This small molecule binds to this protein.
Small molecule (SMILES): Cc1cc(N)nc(C[C@H]2CNC[C@H]2NCCNCCc2cccc(F)c2)c1

Sequence of chain 1.A:
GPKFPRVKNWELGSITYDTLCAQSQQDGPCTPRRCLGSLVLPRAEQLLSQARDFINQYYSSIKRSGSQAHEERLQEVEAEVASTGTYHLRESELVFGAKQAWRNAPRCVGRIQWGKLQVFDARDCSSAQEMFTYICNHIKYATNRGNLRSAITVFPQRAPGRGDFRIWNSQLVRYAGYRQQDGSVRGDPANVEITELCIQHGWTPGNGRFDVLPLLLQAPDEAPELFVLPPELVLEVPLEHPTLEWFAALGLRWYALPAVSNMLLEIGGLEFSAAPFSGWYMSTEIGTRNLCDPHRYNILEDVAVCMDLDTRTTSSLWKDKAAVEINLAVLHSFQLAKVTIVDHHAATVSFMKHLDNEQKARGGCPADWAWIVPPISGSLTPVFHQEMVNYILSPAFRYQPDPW

Binding-site contacts:
Ligand atom C71 contacts residue HEM1 of chain 1.C at 3.7 Å.
Ligand atom N61 contacts residue TYR321 of chain 1.A at 3.6 Å.
Ligand atom C4 contacts residue TYR439 of chain 1.A at 3.6 Å (hydrophobic).
Ligand atom N61 contacts residue TRP320 of chain 1.A at 2.8 Å (h-bond).
Ligand atom C4' contacts residue GLU325 of chain 1.A at 4.0 Å.
Ligand atom C2 contacts residue HEM1 of chain 1.C at 3.9 Å.
Ligand atom C61 contacts residue HEM1 of chain 1.C at 3.7 Å.
Ligand atom C3 contacts residue TRP411 of chain 1.A at 3.5 Å (hydrophobic).
Ligand atom C5' contacts residue TYR321 of chain 1.A at 3.9 Å (hydrophobic).
Ligand atom C4 contacts residue HEM1 of chain 1.C at 3.5 Å.
Ligand atom N61 contacts residue GLU325 of chain 1.A at 2.8 Å (salt-bridge).
Ligand atom C61 contacts residue PRO298 of chain 1.A at 4.0 Å (hydrophobic).
Ligand atom N1 contacts residue HEM1 of chain 1.C at 3.0 Å (h-bond).
Ligand atom N61 contacts residue HEM1 of chain 1.C at 3.4 Å.
Ligand atom C81 contacts residue PHE317 of chain 1.A at 3.5 Å (hydrophobic).
Ligand atom C15 contacts residue GOL1 of chain 1.F at 3.9 Å.
Ligand atom C5' contacts residue GLU325 of chain 1.A at 3.2 Å.
Ligand atom C4 contacts residue TRP411 of chain 1.A at 3.7 Å (hydrophobic).
Ligand atom C61 contacts residue TRP320 of chain 1.A at 3.8 Å (hydrophobic).
Ligand atom C31 contacts residue VAL300 of chain 1.A at 3.8 Å (hydrophobic).
Ligand atom C51 contacts residue HEM1 of chain 1.C at 3.4 Å.
Ligand atom C3 contacts residue HEM1 of chain 1.C at 3.0 Å.
Ligand atom C16 contacts residue GOL1 of chain 1.F at 3.5 Å.
Ligand atom C1 contacts residue HEM1 of chain 1.C at 3.8 Å.
Ligand atom C41 contacts residue HEM1 of chain 1.C at 3.8 Å.
Ligand atom C2' contacts residue HEM1 of chain 1.C at 3.6 Å.
Ligand atom N1' contacts residue GLU325 of chain 1.A at 3.2 Å (salt-bridge).
Ligand atom N61 contacts residue PRO298 of chain 1.A at 4.0 Å.
Ligand atom C61 contacts residue GLU325 of chain 1.A at 3.6 Å.
Ligand atom C21 contacts residue GLU325 of chain 1.A at 3.6 Å.
Ligand atom N61 contacts residue MET322 of chain 1.A at 4.0 Å.
Ligand atom N2 contacts residue HEM1 of chain 1.C at 3.0 Å (h-bond).
Ligand atom C3' contacts residue HEM1 of chain 1.C at 3.8 Å.
Ligand atom C5' contacts residue PRO298 of chain 1.A at 4.0 Å (hydrophobic).
Ligand atom N11 contacts residue HEM1 of chain 1.C at 3.8 Å.
Ligand atom C71 contacts residue GLU325 of chain 1.A at 3.6 Å.
Ligand atom N11 contacts residue GLU325 of chain 1.A at 2.7 Å (salt-bridge).
Ligand atom C81 contacts residue GLY319 of chain 1.A at 3.7 Å.
Ligand atom C2' contacts residue GLU325 of chain 1.A at 4.0 Å.
Ligand atom C81 contacts residue HEM1 of chain 1.C at 3.5 Å.

Sequence of chain 1.B:
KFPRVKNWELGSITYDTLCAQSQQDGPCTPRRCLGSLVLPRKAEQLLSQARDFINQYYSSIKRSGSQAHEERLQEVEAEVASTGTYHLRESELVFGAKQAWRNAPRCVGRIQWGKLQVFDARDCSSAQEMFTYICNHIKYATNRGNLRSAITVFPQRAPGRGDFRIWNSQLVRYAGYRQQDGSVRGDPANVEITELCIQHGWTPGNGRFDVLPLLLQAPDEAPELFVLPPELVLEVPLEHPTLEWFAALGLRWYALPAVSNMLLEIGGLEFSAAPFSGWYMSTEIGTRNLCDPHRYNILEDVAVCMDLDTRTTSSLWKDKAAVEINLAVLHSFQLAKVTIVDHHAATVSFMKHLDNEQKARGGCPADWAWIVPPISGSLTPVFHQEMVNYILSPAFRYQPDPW